A small-molecule ligand and the protein it binds are described below.
Small molecule (SMILES): [H]/N=C(\N)[C@@H](/N=N/c1ccccc1)C(N)=O

Sequence of chain 2.B:
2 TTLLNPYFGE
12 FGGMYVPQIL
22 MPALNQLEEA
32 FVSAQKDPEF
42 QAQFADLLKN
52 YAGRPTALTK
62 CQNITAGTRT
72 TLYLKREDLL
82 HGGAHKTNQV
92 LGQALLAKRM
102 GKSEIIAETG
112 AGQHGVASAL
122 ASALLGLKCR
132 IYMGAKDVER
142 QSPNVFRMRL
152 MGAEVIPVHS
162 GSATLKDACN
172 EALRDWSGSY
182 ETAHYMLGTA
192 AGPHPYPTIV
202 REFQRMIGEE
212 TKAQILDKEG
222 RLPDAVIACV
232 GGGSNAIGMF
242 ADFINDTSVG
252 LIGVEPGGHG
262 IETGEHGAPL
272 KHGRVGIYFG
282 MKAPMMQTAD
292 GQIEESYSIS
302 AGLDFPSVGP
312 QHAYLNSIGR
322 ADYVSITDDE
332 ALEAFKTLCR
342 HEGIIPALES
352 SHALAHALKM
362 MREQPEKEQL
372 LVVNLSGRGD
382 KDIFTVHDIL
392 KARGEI

Sequence of chain 2.A:
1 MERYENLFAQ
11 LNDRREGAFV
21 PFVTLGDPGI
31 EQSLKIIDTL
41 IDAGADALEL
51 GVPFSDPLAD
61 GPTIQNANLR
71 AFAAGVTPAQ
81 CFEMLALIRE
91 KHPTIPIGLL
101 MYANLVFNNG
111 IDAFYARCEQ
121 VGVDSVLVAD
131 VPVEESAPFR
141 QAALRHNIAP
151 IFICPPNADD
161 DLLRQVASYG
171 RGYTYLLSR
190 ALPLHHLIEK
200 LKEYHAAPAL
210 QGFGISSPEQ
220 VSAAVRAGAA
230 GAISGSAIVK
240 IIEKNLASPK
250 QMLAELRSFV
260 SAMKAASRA

Binding-site contacts:
Ligand atom C15 contacts residue DMS1 of chain 2.J at 3.6 Å.
Ligand atom C10 contacts residue PRO194 of chain 2.B at 3.5 Å (hydrophobic).
Ligand atom C11 contacts residue LEU174 of chain 2.B at 3.8 Å (hydrophobic).
Ligand atom C16 contacts residue LEU58 of chain 2.A at 3.9 Å (hydrophobic).
Ligand atom C11 contacts residue PRO194 of chain 2.B at 3.8 Å (hydrophobic).
Ligand atom C8 contacts residue PRO194 of chain 2.B at 3.9 Å (hydrophobic).
Ligand atom C9 contacts residue LEU188 of chain 2.B at 3.9 Å (hydrophobic).
Ligand atom N19 contacts residue PRO18 of chain 2.B at 3.6 Å.
Ligand atom N18 contacts residue DMS1 of chain 2.J at 3.2 Å (h-bond).
Ligand atom C8 contacts residue PHE280 of chain 2.B at 3.7 Å (hydrophobic).
Ligand atom C9 contacts residue PHE280 of chain 2.B at 3.4 Å (hydrophobic).
Ligand atom N18 contacts residue LEU174 of chain 2.B at 3.6 Å.
Ligand atom O20 contacts residue LEU58 of chain 2.A at 3.8 Å.
Ligand atom N17 contacts residue ASP130 of chain 2.A at 3.4 Å.
Ligand atom N6 contacts residue LEU21 of chain 2.B at 3.7 Å.
Ligand atom N19 contacts residue DMS1 of chain 2.J at 3.1 Å (h-bond).
Ligand atom C7 contacts residue LEU174 of chain 2.B at 3.7 Å (hydrophobic).
Ligand atom N13 contacts residue LEU174 of chain 2.B at 3.5 Å.
Ligand atom C14 contacts residue PRO18 of chain 2.B at 3.4 Å (hydrophobic).
Ligand atom C10 contacts residue TYR186 of chain 2.B at 3.4 Å (hydrophobic).
Ligand atom N18 contacts residue LEU21 of chain 2.B at 3.1 Å.
Ligand atom N6 contacts residue VAL17 of chain 2.B at 3.4 Å.
Ligand atom C15 contacts residue PRO18 of chain 2.B at 3.5 Å (hydrophobic).
Ligand atom C8 contacts residue LEU174 of chain 2.B at 3.6 Å (hydrophobic).
Ligand atom C12 contacts residue LEU174 of chain 2.B at 3.7 Å (hydrophobic).
Ligand atom C9 contacts residue TYR186 of chain 2.B at 4.0 Å (hydrophobic).
Ligand atom C9 contacts residue PRO194 of chain 2.B at 3.5 Å (hydrophobic).
Ligand atom C15 contacts residue LEU58 of chain 2.A at 3.8 Å (hydrophobic).
Ligand atom O20 contacts residue GLY281 of chain 2.B at 3.4 Å (h-bond).
Ligand atom C16 contacts residue TYR16 of chain 2.B at 3.9 Å (hydrophobic).
Ligand atom N6 contacts residue LEU174 of chain 2.B at 3.8 Å.
Ligand atom O20 contacts residue TYR16 of chain 2.B at 3.4 Å (h-bond).
Ligand atom C7 contacts residue VAL17 of chain 2.B at 3.8 Å (hydrophobic).
Ligand atom N19 contacts residue ALA59 of chain 2.A at 3.2 Å (h-bond).
Ligand atom N17 contacts residue PRO18 of chain 2.B at 3.8 Å.
Ligand atom N17 contacts residue LEU58 of chain 2.A at 3.7 Å.
Ligand atom C16 contacts residue PRO18 of chain 2.B at 3.8 Å (hydrophobic).
Ligand atom N19 contacts residue LEU58 of chain 2.A at 2.8 Å (h-bond).
Ligand atom C10 contacts residue LEU188 of chain 2.B at 3.6 Å (hydrophobic).
Ligand atom C11 contacts residue TRP177 of chain 2.B at 3.6 Å (hydrophobic).